Binding-site contacts:
Ligand atom C3 contacts residue PHE250 of chain 1.C at 3.8 Å (hydrophobic).
Ligand atom N7 contacts residue ILE246 of chain 1.C at 3.3 Å.
Ligand atom N2 contacts residue PHE283 of chain 1.C at 3.7 Å.
Ligand atom C15 contacts residue TYR78 of chain 1.C at 4.0 Å (hydrophobic).
Ligand atom C6 contacts residue ILE246 of chain 1.C at 3.9 Å (hydrophobic).
Ligand atom C20 contacts residue PHE250 of chain 1.C at 4.1 Å (hydrophobic).
Ligand atom C5 contacts residue GLN280 of chain 1.C at 3.8 Å.
Ligand atom N2 contacts residue GLN280 of chain 1.C at 4.2 Å.
Ligand atom S10 contacts residue ILE246 of chain 1.C at 4.0 Å.
Ligand atom N7 contacts residue SER231 of chain 1.C at 4.1 Å.
Ligand atom N11 contacts residue PHE250 of chain 1.C at 3.8 Å.
Ligand atom N11 contacts residue MET267 of chain 1.C at 4.0 Å.
Ligand atom C17 contacts residue PHE250 of chain 1.C at 4.2 Å (hydrophobic).
Ligand atom N1 contacts residue PHE250 of chain 1.C at 4.0 Å.
Ligand atom N8 contacts residue PHE283 of chain 1.C at 4.0 Å.
Ligand atom C4 contacts residue PHE283 of chain 1.C at 3.8 Å (hydrophobic).
Ligand atom C19 contacts residue MET267 of chain 1.C at 3.2 Å (hydrophobic).
Ligand atom C9 contacts residue GLN280 of chain 1.C at 3.2 Å.
Ligand atom C19 contacts residue PHE283 of chain 1.C at 3.7 Å (hydrophobic).
Ligand atom N7 contacts residue VAL232 of chain 1.C at 3.9 Å.
Ligand atom N11 contacts residue PHE283 of chain 1.C at 3.8 Å.
Ligand atom S10 contacts residue LEU229 of chain 1.C at 4.0 Å.
Ligand atom C5 contacts residue PHE283 of chain 1.C at 3.8 Å (hydrophobic).
Ligand atom C9 contacts residue VAL232 of chain 1.C at 3.9 Å (hydrophobic).
Ligand atom C21 contacts residue MET267 of chain 1.C at 3.5 Å (hydrophobic).
Ligand atom C17 contacts residue HIS79 of chain 1.C at 3.8 Å.
Ligand atom C20 contacts residue MET267 of chain 1.C at 4.1 Å (hydrophobic).
Ligand atom C3 contacts residue PHE283 of chain 1.C at 3.7 Å (hydrophobic).
Ligand atom N8 contacts residue GLN280 of chain 1.C at 2.9 Å (h-bond).
Ligand atom C21 contacts residue PHE283 of chain 1.C at 3.7 Å (hydrophobic).
Ligand atom C6 contacts residue PHE283 of chain 1.C at 3.9 Å (hydrophobic).
Ligand atom S10 contacts residue PHE283 of chain 1.C at 4.3 Å.
Ligand atom N1 contacts residue PHE283 of chain 1.C at 3.7 Å.
Ligand atom C9 contacts residue ILE246 of chain 1.C at 3.9 Å (hydrophobic).
Ligand atom N7 contacts residue PHE283 of chain 1.C at 4.2 Å.
Ligand atom C18 contacts residue LEU189 of chain 1.C at 4.1 Å (hydrophobic).
Ligand atom C4 contacts residue ILE246 of chain 1.C at 4.2 Å (hydrophobic).
Ligand atom C20 contacts residue PHE283 of chain 1.C at 4.0 Å (hydrophobic).
Ligand atom N2 contacts residue PHE250 of chain 1.C at 4.1 Å.
Ligand atom C16 contacts residue LEU229 of chain 1.C at 4.2 Å (hydrophobic).

The small molecule below binds the protein below.
Small molecule (SMILES): CCN(C)c1nc(Sc2ccc(F)cc2)c2[nH]cnc2n1

Sequence of chain 1.C:
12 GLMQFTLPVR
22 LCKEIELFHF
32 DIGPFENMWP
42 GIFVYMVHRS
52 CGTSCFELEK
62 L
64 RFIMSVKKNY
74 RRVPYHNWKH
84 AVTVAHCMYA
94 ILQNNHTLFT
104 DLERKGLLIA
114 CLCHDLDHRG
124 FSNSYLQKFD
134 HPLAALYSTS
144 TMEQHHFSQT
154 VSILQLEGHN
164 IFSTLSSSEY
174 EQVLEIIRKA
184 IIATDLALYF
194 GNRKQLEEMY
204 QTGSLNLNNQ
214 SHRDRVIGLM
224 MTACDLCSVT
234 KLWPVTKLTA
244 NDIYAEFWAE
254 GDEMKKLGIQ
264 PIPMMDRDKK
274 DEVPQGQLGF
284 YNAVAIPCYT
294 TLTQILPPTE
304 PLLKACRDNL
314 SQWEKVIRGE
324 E